Sequence of chain 34.A:
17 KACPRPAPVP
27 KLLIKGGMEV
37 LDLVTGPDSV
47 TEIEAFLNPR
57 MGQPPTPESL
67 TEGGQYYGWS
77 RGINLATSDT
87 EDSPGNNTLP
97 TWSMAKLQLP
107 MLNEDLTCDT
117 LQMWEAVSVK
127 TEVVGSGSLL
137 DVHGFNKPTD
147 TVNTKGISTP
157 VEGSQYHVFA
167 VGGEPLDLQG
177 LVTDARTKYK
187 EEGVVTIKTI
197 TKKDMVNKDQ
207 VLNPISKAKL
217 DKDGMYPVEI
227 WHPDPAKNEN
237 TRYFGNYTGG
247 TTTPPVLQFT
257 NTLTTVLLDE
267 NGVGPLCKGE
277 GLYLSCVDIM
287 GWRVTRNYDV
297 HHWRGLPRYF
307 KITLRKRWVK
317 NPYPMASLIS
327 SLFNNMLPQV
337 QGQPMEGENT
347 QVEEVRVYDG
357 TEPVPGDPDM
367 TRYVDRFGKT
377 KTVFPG

Binding-site contacts:
Ligand atom C7 contacts residue TYR72 of chain 34.E at 4.2 Å (hydrophobic).
Ligand atom C3 contacts residue VAL296 of chain 34.E at 3.5 Å (hydrophobic).
Ligand atom O1A contacts residue GLY78 of chain 34.E at 3.6 Å (h-bond).
Ligand atom C3 contacts residue GLY78 of chain 34.E at 4.2 Å.
Ligand atom O10 contacts residue THR291 of chain 34.E at 4.0 Å.
Ligand atom O6 contacts residue GLY78 of chain 34.E at 3.8 Å.
Ligand atom O3 contacts residue GLY78 of chain 34.E at 3.6 Å.
Ligand atom C5 contacts residue TYR72 of chain 34.E at 3.5 Å (hydrophobic).
Ligand atom O4 contacts residue GLY78 of chain 34.E at 3.1 Å.
Ligand atom O1A contacts residue TYR72 of chain 34.E at 3.4 Å.
Ligand atom C5 contacts residue ASN93 of chain 34.E at 4.3 Å.
Ligand atom O1B contacts residue ARG77 of chain 34.E at 2.8 Å (salt-bridge).
Ligand atom O10 contacts residue ASN293 of chain 34.E at 3.8 Å.
Ligand atom O6 contacts residue THR94 of chain 34.E at 3.7 Å.
Ligand atom C4 contacts residue HIS298 of chain 34.E at 3.7 Å.
Ligand atom C8 contacts residue TYR72 of chain 34.E at 4.2 Å (hydrophobic).
Ligand atom C3 contacts residue GLY78 of chain 34.E at 4.1 Å.
Ligand atom C3 contacts residue HIS298 of chain 34.E at 3.6 Å.
Ligand atom C2 contacts residue GLY78 of chain 34.E at 4.2 Å.
Ligand atom C4 contacts residue GLY78 of chain 34.E at 3.4 Å.
Ligand atom C10 contacts residue TYR72 of chain 34.E at 4.2 Å (hydrophobic).
Ligand atom O6 contacts residue ARG77 of chain 34.E at 4.0 Å.
Ligand atom O8 contacts residue TYR72 of chain 34.E at 3.2 Å (h-bond).
Ligand atom O4 contacts residue ILE79 of chain 34.E at 3.4 Å (h-bond).
Ligand atom O1B contacts residue TYR72 of chain 34.E at 3.7 Å.
Ligand atom C11 contacts residue ASP85 of chain 34.A at 3.8 Å.
Ligand atom O4 contacts residue HIS298 of chain 34.E at 3.1 Å (h-bond).
Ligand atom O3 contacts residue VAL296 of chain 34.E at 4.2 Å.
Ligand atom C6 contacts residue TYR72 of chain 34.E at 3.5 Å (hydrophobic).
Ligand atom O1A contacts residue ARG77 of chain 34.E at 3.1 Å (salt-bridge).
Ligand atom C6 contacts residue ASN93 of chain 34.E at 3.5 Å.
Ligand atom C1 contacts residue ARG77 of chain 34.E at 3.4 Å.
Ligand atom C4 contacts residue ARG77 of chain 34.E at 4.2 Å.
Ligand atom N5 contacts residue TYR72 of chain 34.E at 3.2 Å (h-bond).
Ligand atom O4 contacts residue THR291 of chain 34.E at 3.4 Å.
Ligand atom O4 contacts residue VAL296 of chain 34.E at 4.2 Å.
Ligand atom O4 contacts residue TYR72 of chain 34.E at 3.9 Å.
Ligand atom C4 contacts residue TYR72 of chain 34.E at 3.2 Å (hydrophobic).
Ligand atom O6 contacts residue ASN93 of chain 34.E at 2.8 Å (h-bond).
Ligand atom C1 contacts residue TYR72 of chain 34.E at 3.7 Å (hydrophobic).

Sequence of chain 34.E:
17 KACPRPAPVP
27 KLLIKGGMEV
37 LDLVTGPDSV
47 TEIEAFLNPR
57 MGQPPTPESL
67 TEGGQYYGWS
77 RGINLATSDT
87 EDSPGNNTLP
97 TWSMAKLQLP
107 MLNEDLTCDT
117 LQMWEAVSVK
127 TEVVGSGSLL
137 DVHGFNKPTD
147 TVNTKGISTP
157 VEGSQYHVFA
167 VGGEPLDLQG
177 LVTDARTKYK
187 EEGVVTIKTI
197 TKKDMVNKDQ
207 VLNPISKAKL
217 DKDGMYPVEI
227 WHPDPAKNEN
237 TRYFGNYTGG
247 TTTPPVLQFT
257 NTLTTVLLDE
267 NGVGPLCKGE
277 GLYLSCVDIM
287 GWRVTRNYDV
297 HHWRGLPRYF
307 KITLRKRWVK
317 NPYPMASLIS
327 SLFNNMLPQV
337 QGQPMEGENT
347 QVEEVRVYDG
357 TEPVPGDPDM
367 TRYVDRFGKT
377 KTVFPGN

A protein and the small-molecule ligand that binds it are described below.
Small molecule (SMILES): CC(=O)N[C@H]1[C@H]([C@H](O)[C@H](O)CO)O[C@@](O[C@H]2[C@@H](O)[C@@H](CO)O[C@@H](O[C@H]3[C@H](O)[C@@H](O)[C@H](O)O[C@@H]3CO)[C@@H]2O)(C(=O)O)C[C@@H]1O